Sequence of chain 1.A:
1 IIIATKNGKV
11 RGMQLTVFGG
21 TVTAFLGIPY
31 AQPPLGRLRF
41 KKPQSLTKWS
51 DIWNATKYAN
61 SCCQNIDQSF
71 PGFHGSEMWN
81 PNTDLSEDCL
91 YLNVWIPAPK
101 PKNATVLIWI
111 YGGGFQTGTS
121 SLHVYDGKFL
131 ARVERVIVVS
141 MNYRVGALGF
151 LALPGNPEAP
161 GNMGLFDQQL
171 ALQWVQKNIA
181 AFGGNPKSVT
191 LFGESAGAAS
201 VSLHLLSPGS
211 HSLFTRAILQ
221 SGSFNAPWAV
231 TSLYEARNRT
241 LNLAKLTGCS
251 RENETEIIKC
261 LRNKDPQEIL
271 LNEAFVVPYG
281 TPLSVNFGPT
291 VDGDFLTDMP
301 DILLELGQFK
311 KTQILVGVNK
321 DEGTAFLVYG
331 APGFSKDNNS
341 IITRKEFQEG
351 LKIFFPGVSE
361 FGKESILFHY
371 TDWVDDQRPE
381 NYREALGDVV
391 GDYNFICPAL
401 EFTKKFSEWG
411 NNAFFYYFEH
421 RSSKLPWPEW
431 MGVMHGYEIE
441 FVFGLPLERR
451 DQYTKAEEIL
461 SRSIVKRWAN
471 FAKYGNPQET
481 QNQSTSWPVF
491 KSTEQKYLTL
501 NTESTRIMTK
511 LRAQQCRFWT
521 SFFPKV

A small-molecule ligand and the protein it binds are described below.
Small molecule (SMILES): CCN(CC)c1ccc2cc(-c3nc(CN4CCC[C@H](CN(CCN(C)C)C(=O)c5ccc6ccccc6c5)C4)cs3)c(=O)oc2c1

Binding-site contacts:
Ligand atom N25 contacts residue TRP79 of chain 1.A at 3.6 Å.
Ligand atom C28 contacts residue GLY113 of chain 1.A at 3.7 Å.
Ligand atom C33 contacts residue GLY114 of chain 1.A at 3.4 Å.
Ligand atom C31 contacts residue GLY113 of chain 1.A at 3.7 Å.
Ligand atom C37 contacts residue PHE326 of chain 1.A at 3.7 Å (hydrophobic).
Ligand atom C18 contacts residue ALA325 of chain 1.A at 4.0 Å (hydrophobic).
Ligand atom C27 contacts residue GLY436 of chain 1.A at 3.9 Å.
Ligand atom O29 contacts residue THR117 of chain 1.A at 3.5 Å (h-bond).
Ligand atom C17 contacts residue TYR329 of chain 1.A at 3.2 Å (hydrophobic).
Ligand atom C36 contacts residue LEU283 of chain 1.A at 3.7 Å (hydrophobic).
Ligand atom C36 contacts residue PHE395 of chain 1.A at 3.7 Å (hydrophobic).
Ligand atom C32 contacts residue GLY114 of chain 1.A at 3.5 Å.
Ligand atom C38 contacts residue GLY114 of chain 1.A at 3.7 Å.
Ligand atom C35 contacts residue VAL285 of chain 1.A at 4.0 Å (hydrophobic).
Ligand atom C27 contacts residue GLU194 of chain 1.A at 3.3 Å.
Ligand atom C30 contacts residue GLY113 of chain 1.A at 3.6 Å.
Ligand atom C35 contacts residue TRP228 of chain 1.A at 3.5 Å (hydrophobic).
Ligand atom C26 contacts residue GLY113 of chain 1.A at 3.8 Å.
Ligand atom C36 contacts residue TRP228 of chain 1.A at 3.6 Å (hydrophobic).
Ligand atom C27 contacts residue HIS435 of chain 1.A at 3.6 Å.
Ligand atom O29 contacts residue GLY113 of chain 1.A at 3.0 Å.
Ligand atom C18 contacts residue TYR329 of chain 1.A at 3.4 Å (hydrophobic).
Ligand atom C37 contacts residue SER195 of chain 1.A at 3.7 Å.
Ligand atom C20 contacts residue PHE326 of chain 1.A at 3.4 Å (hydrophobic).
Ligand atom C24 contacts residue TRP79 of chain 1.A at 3.4 Å (hydrophobic).
Ligand atom C23 contacts residue TRP79 of chain 1.A at 3.9 Å (hydrophobic).
Ligand atom C30 contacts residue GLY114 of chain 1.A at 3.7 Å.
Ligand atom C15 contacts residue ASP67 of chain 1.A at 3.9 Å.
Ligand atom C26 contacts residue GLY112 of chain 1.A at 3.9 Å.
Ligand atom C39 contacts residue GLY114 of chain 1.A at 3.7 Å.
Ligand atom C37 contacts residue PHE395 of chain 1.A at 3.8 Å (hydrophobic).
Ligand atom C34 contacts residue LEU283 of chain 1.A at 3.2 Å (hydrophobic).
Ligand atom N13 contacts residue TYR329 of chain 1.A at 4.0 Å.
Ligand atom C35 contacts residue LEU283 of chain 1.A at 3.4 Å (hydrophobic).
Ligand atom C19 contacts residue PHE326 of chain 1.A at 3.8 Å (hydrophobic).
Ligand atom C34 contacts residue GLY114 of chain 1.A at 3.8 Å.
Ligand atom C38 contacts residue PHE326 of chain 1.A at 3.9 Å (hydrophobic).
Ligand atom C34 contacts residue VAL285 of chain 1.A at 3.7 Å (hydrophobic).
Ligand atom C21 contacts residue HIS435 of chain 1.A at 3.9 Å.
Ligand atom C31 contacts residue GLY114 of chain 1.A at 3.8 Å.